The small molecule below binds the protein below.
Small molecule (SMILES): CC(=O)N[C@H]1[C@H]([C@H](O)[C@H](O)CO)O[C@@](O[C@H]2[C@@H](O)[C@@H](CO)O[C@@H](O[C@H]3[C@H](O)[C@@H](O)[C@H](O)O[C@@H]3CO)[C@@H]2O)(C(=O)O)C[C@@H]1O

Sequence of chain 4.E:
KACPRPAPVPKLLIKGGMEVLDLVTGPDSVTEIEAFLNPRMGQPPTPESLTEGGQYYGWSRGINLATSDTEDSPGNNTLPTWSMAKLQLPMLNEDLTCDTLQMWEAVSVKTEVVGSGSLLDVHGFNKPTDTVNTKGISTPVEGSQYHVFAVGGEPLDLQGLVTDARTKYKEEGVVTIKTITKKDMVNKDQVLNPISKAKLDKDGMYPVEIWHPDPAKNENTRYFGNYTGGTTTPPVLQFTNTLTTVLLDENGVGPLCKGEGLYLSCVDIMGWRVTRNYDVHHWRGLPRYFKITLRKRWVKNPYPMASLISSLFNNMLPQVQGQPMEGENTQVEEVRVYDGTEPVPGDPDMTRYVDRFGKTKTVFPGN

Binding-site contacts:
Ligand atom O3 contacts residue ASN80 of chain 4.D at 3.8 Å.
Ligand atom C3 contacts residue ARG77 of chain 4.D at 3.4 Å.
Ligand atom O3 contacts residue ARG77 of chain 4.D at 4.3 Å.
Ligand atom O1A contacts residue TYR72 of chain 4.D at 3.3 Å.
Ligand atom O3 contacts residue VAL296 of chain 4.D at 4.3 Å.
Ligand atom C6 contacts residue THR94 of chain 4.D at 4.2 Å.
Ligand atom C3 contacts residue HIS298 of chain 4.D at 3.9 Å.
Ligand atom C2 contacts residue ARG77 of chain 4.D at 4.0 Å.
Ligand atom C1 contacts residue ARG77 of chain 4.D at 3.4 Å.
Ligand atom O4 contacts residue ARG77 of chain 4.D at 4.3 Å.
Ligand atom C6 contacts residue TYR72 of chain 4.D at 3.8 Å (hydrophobic).
Ligand atom C1 contacts residue TYR72 of chain 4.D at 3.8 Å (hydrophobic).
Ligand atom C4 contacts residue HIS298 of chain 4.D at 3.7 Å.
Ligand atom O3 contacts residue GLY78 of chain 4.D at 3.8 Å.
Ligand atom O4 contacts residue TYR72 of chain 4.D at 3.9 Å.
Ligand atom C6 contacts residue ASN93 of chain 4.D at 3.2 Å.
Ligand atom C4 contacts residue ARG77 of chain 4.D at 4.1 Å.
Ligand atom O1B contacts residue ARG77 of chain 4.D at 2.8 Å (salt-bridge).
Ligand atom C3 contacts residue GLY78 of chain 4.D at 4.0 Å.
Ligand atom C11 contacts residue TYR72 of chain 4.D at 4.0 Å (hydrophobic).
Ligand atom C3 contacts residue VAL296 of chain 4.D at 3.5 Å (hydrophobic).
Ligand atom O1A contacts residue GLY78 of chain 4.D at 4.1 Å.
Ligand atom O4 contacts residue HIS298 of chain 4.D at 2.6 Å (h-bond).
Ligand atom C5 contacts residue TYR72 of chain 4.D at 3.6 Å (hydrophobic).
Ligand atom O1B contacts residue TYR72 of chain 4.D at 4.0 Å.
Ligand atom O4 contacts residue ILE79 of chain 4.D at 4.2 Å.
Ligand atom C4 contacts residue GLY78 of chain 4.D at 3.8 Å.
Ligand atom N5 contacts residue TYR72 of chain 4.D at 3.0 Å (h-bond).
Ligand atom O4 contacts residue GLY78 of chain 4.D at 3.1 Å (h-bond).
Ligand atom C10 contacts residue TYR72 of chain 4.D at 3.8 Å (hydrophobic).
Ligand atom O1A contacts residue ARG77 of chain 4.D at 2.8 Å (salt-bridge).
Ligand atom O8 contacts residue ARG77 of chain 4.D at 3.6 Å.
Ligand atom C11 contacts residue ASP85 of chain 4.E at 3.6 Å.
Ligand atom O8 contacts residue TYR72 of chain 4.D at 3.7 Å.
Ligand atom O4 contacts residue VAL296 of chain 4.D at 4.0 Å.
Ligand atom C4 contacts residue VAL296 of chain 4.D at 4.2 Å (hydrophobic).
Ligand atom C4 contacts residue TYR72 of chain 4.D at 3.4 Å (hydrophobic).
Ligand atom O4 contacts residue THR291 of chain 4.D at 4.0 Å.
Ligand atom O10 contacts residue THR291 of chain 4.D at 3.8 Å.
Ligand atom O6 contacts residue ASN93 of chain 4.D at 3.4 Å (h-bond).

Sequence of chain 4.D:
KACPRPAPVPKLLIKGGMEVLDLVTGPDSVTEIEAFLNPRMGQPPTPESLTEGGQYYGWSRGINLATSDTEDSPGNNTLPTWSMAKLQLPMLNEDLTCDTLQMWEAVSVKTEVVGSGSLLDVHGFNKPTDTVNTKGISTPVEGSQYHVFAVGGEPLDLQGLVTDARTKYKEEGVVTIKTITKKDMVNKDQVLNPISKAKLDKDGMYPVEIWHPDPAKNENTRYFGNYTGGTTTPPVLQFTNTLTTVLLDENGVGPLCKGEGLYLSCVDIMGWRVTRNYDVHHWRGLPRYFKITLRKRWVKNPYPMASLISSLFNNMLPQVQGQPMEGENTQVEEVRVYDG